This small molecule binds to this protein.
Small molecule (SMILES): NC(=[NH2+])NCCC[C@H](N)C(=O)O

Sequence of chain 1.A:
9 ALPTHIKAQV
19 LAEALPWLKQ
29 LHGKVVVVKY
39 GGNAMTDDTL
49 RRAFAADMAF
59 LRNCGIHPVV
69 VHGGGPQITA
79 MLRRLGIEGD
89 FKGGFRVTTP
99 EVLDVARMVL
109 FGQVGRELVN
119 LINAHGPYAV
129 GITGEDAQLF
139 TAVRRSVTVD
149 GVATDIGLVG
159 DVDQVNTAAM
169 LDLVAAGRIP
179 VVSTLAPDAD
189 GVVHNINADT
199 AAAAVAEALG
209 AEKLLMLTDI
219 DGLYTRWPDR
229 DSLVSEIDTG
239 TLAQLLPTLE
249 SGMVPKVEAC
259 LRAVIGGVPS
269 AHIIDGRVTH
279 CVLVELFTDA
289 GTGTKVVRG

Binding-site contacts:
Ligand atom CD contacts residue GLU283 of chain 1.A at 3.8 Å.
Ligand atom NE contacts residue GLU283 of chain 1.A at 2.7 Å (salt-bridge).
Ligand atom CZ contacts residue LYS293 of chain 1.A at 3.7 Å.
Ligand atom CA contacts residue TRP25 of chain 1.A at 3.5 Å (hydrophobic).
Ligand atom OXT contacts residue GLU283 of chain 1.A at 3.3 Å (salt-bridge).
Ligand atom OXT contacts residue LEU284 of chain 1.A at 3.6 Å.
Ligand atom N contacts residue THR286 of chain 1.A at 2.8 Å (h-bond).
Ligand atom CA contacts residue THR286 of chain 1.A at 3.7 Å.
Ligand atom NE contacts residue GLY289 of chain 1.A at 3.7 Å.
Ligand atom CZ contacts residue SER233 of chain 1.A at 3.5 Å.
Ligand atom C contacts residue TRP25 of chain 1.A at 3.8 Å (hydrophobic).
Ligand atom NE contacts residue LYS293 of chain 1.A at 3.9 Å.
Ligand atom CZ contacts residue GLU283 of chain 1.A at 3.4 Å.
Ligand atom CB contacts residue ASP287 of chain 1.A at 3.7 Å.
Ligand atom N contacts residue TRP25 of chain 1.A at 3.6 Å.
Ligand atom CZ contacts residue ALA288 of chain 1.A at 3.4 Å (hydrophobic).
Ligand atom NH1 contacts residue GLY291 of chain 1.A at 2.9 Å (h-bond).
Ligand atom NH1 contacts residue LYS293 of chain 1.A at 3.5 Å (salt-bridge).
Ligand atom O contacts residue LYS211 of chain 1.A at 2.8 Å (salt-bridge).
Ligand atom NH1 contacts residue THR292 of chain 1.A at 3.5 Å (h-bond).
Ligand atom C contacts residue LYS211 of chain 1.A at 3.3 Å.
Ligand atom O contacts residue TRP25 of chain 1.A at 3.8 Å.
Ligand atom CD contacts residue ASP287 of chain 1.A at 3.5 Å.
Ligand atom O contacts residue HIS270 of chain 1.A at 3.3 Å.
Ligand atom CG contacts residue GLU283 of chain 1.A at 3.3 Å.
Ligand atom O contacts residue LYS293 of chain 1.A at 2.8 Å (salt-bridge).
Ligand atom N contacts residue LEU284 of chain 1.A at 2.7 Å (h-bond).
Ligand atom OXT contacts residue HIS270 of chain 1.A at 3.6 Å.
Ligand atom C contacts residue GLU283 of chain 1.A at 3.7 Å.
Ligand atom N contacts residue GLU283 of chain 1.A at 2.7 Å (salt-bridge).
Ligand atom C contacts residue HIS270 of chain 1.A at 3.7 Å.
Ligand atom NE contacts residue ALA288 of chain 1.A at 3.6 Å (h-bond).
Ligand atom NH1 contacts residue GLU283 of chain 1.A at 3.3 Å (salt-bridge).
Ligand atom NH1 contacts residue SER233 of chain 1.A at 3.3 Å (h-bond).
Ligand atom CD contacts residue ALA288 of chain 1.A at 3.8 Å (hydrophobic).
Ligand atom NH2 contacts residue SER233 of chain 1.A at 2.8 Å (h-bond).
Ligand atom NH2 contacts residue ALA288 of chain 1.A at 3.2 Å (h-bond).
Ligand atom OXT contacts residue LYS211 of chain 1.A at 3.2 Å (salt-bridge).
Ligand atom CB contacts residue THR286 of chain 1.A at 3.6 Å.
Ligand atom CA contacts residue GLU283 of chain 1.A at 3.6 Å.